Sequence of chain 1.C:
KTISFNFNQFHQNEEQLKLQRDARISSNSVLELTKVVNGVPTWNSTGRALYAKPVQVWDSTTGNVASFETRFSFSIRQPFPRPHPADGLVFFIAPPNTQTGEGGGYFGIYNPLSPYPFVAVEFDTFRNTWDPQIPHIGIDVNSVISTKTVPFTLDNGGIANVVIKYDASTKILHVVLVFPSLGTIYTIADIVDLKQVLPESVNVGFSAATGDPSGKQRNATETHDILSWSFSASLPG

Binding-site contacts:
Ligand atom C3 contacts residue ASN44 of chain 1.C at 3.8 Å.
Ligand atom C8 contacts residue PRO213 of chain 1.C at 3.9 Å (hydrophobic).
Ligand atom C4 contacts residue ASN44 of chain 1.C at 4.2 Å.
Ligand atom O6 contacts residue ARG21 of chain 1.C at 3.6 Å.
Ligand atom O7 contacts residue ASN44 of chain 1.C at 3.5 Å (h-bond).
Ligand atom C1 contacts residue ASN44 of chain 1.C at 1.4 Å.
Ligand atom C7 contacts residue ASN44 of chain 1.C at 3.5 Å.
Ligand atom N2 contacts residue PRO213 of chain 1.C at 4.1 Å.
Ligand atom C2 contacts residue ASN44 of chain 1.C at 2.4 Å.
Ligand atom C5 contacts residue ASN44 of chain 1.C at 3.7 Å.
Ligand atom C7 contacts residue PRO213 of chain 1.C at 4.0 Å (hydrophobic).
Ligand atom N2 contacts residue ASN44 of chain 1.C at 2.9 Å (h-bond).
Ligand atom O5 contacts residue ASN44 of chain 1.C at 2.4 Å (h-bond).

A small-molecule ligand and the protein it binds are described below.
Small molecule (SMILES): CC(=O)N[C@H]1[C@H](O[C@H]2[C@H](O)[C@@H](NC(C)=O)CO[C@@H]2CO)O[C@H](CO)[C@@H](O)[C@@H]1O